The small molecule below binds the protein below.
Small molecule (SMILES): CC(=O)N[C@@H]1[C@@H](O)[C@H](O)[C@@H](CO)O[C@H]1O

Binding-site contacts:
Ligand atom O6 contacts residue ASN30 of chain 1.D at 3.7 Å.
Ligand atom O6 contacts residue ASP4 of chain 1.D at 3.4 Å (salt-bridge).
Ligand atom O5 contacts residue ARG45 of chain 1.D at 4.3 Å.
Ligand atom C5 contacts residue ASN6 of chain 1.D at 3.3 Å.
Ligand atom C2 contacts residue ASN6 of chain 1.D at 2.8 Å.
Ligand atom O6 contacts residue ASN6 of chain 1.D at 3.5 Å (h-bond).
Ligand atom N2 contacts residue ASN6 of chain 1.D at 3.2 Å (h-bond).
Ligand atom O7 contacts residue ILE47 of chain 1.D at 4.1 Å.
Ligand atom C3 contacts residue ASN6 of chain 1.D at 3.8 Å.
Ligand atom C1 contacts residue ILE47 of chain 1.D at 4.3 Å (hydrophobic).
Ligand atom C8 contacts residue ILE47 of chain 1.D at 4.0 Å (hydrophobic).
Ligand atom C7 contacts residue ASN6 of chain 1.D at 3.8 Å.
Ligand atom C1 contacts residue ARG45 of chain 1.D at 4.5 Å.
Ligand atom C6 contacts residue ASN6 of chain 1.D at 4.2 Å.
Ligand atom O5 contacts residue ASN6 of chain 1.D at 2.3 Å (h-bond).
Ligand atom C7 contacts residue ILE47 of chain 1.D at 3.9 Å (hydrophobic).
Ligand atom O7 contacts residue ASN6 of chain 1.D at 4.2 Å.
Ligand atom O5 contacts residue ASP4 of chain 1.D at 4.4 Å.
Ligand atom N2 contacts residue ILE47 of chain 1.D at 4.3 Å.
Ligand atom C4 contacts residue ASN6 of chain 1.D at 4.2 Å.
Ligand atom C1 contacts residue ASN6 of chain 1.D at 1.4 Å.
Ligand atom C6 contacts residue ASP4 of chain 1.D at 4.1 Å.

Sequence of chain 1.D:
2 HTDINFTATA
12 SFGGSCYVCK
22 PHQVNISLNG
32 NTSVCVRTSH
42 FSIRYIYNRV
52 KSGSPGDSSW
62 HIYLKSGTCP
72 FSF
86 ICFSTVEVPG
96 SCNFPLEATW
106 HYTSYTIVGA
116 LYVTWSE